Sequence of chain 3.K:
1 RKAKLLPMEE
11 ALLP

Binding-site contacts:
Ligand atom O contacts residue LEU159 of chain 3.E at 1.4 Å.
Ligand atom C contacts residue THR1063 of chain 3.B at 1.4 Å.
Ligand atom CA contacts residue LEU93 of chain 3.E at 0.2 Å (hydrophobic).
Ligand atom OD1 contacts residue LEU159 of chain 3.E at 1.1 Å.
Ligand atom CB contacts residue ILE113 of chain 3.E at 1.4 Å (hydrophobic).
Ligand atom O contacts residue SER86 of chain 3.E at 1.1 Å (h-bond).
Ligand atom OD1 contacts residue THR160 of chain 3.E at 1.4 Å (h-bond).
Ligand atom CD contacts residue LYS73 of chain 3.E at 1.1 Å.
Ligand atom CE1 contacts residue SER90 of chain 3.E at 1.0 Å.
Ligand atom CZ contacts residue ILE104 of chain 3.E at 1.3 Å (hydrophobic).
Ligand atom CB contacts residue TRP84 of chain 3.E at 0.6 Å (hydrophobic).
Ligand atom ND2 contacts residue LEU159 of chain 3.E at 1.3 Å.
Ligand atom C contacts residue LEU91 of chain 3.E at 1.1 Å (hydrophobic).
Ligand atom C contacts residue LYS73 of chain 3.E at 0.9 Å.
Ligand atom N contacts residue LEU91 of chain 3.E at 1.4 Å.
Ligand atom CG contacts residue LEU159 of chain 3.E at 0.2 Å (hydrophobic).
Ligand atom C contacts residue LEU93 of chain 3.E at 1.4 Å (hydrophobic).
Ligand atom CZ contacts residue SER90 of chain 3.E at 0.9 Å.
Ligand atom O contacts residue ILE87 of chain 3.E at 1.4 Å (h-bond).
Ligand atom NE contacts residue ILE104 of chain 3.E at 1.1 Å.
Ligand atom CD2 contacts residue SER90 of chain 3.E at 0.8 Å.
Ligand atom N contacts residue SER90 of chain 3.E at 1.2 Å (h-bond).
Ligand atom CG contacts residue THR160 of chain 3.E at 1.1 Å.
Ligand atom CB contacts residue THR1061 of chain 3.B at 1.0 Å.
Ligand atom CA contacts residue LEU159 of chain 3.E at 0.6 Å (hydrophobic).
Ligand atom C contacts residue LEU159 of chain 3.E at 1.3 Å (hydrophobic).
Ligand atom CA contacts residue LEU91 of chain 3.E at 0.9 Å (hydrophobic).
Ligand atom CG contacts residue SER90 of chain 3.E at 1.1 Å.
Ligand atom CD2 contacts residue PHE92 of chain 3.E at 0.7 Å (hydrophobic).
Ligand atom CE2 contacts residue SER90 of chain 3.E at 1.4 Å.
Ligand atom OD1 contacts residue ILE113 of chain 3.E at 1.4 Å.
Ligand atom N contacts residue PRO99 of chain 3.E at 1.3 Å.
Ligand atom OG1 contacts residue TRP84 of chain 3.E at 1.1 Å.
Ligand atom CE contacts residue LYS4 of chain 3.K at 1.3 Å.
Ligand atom N contacts residue LYS73 of chain 3.E at 1.0 Å.
Ligand atom CG contacts residue PHE71 of chain 3.E at 1.1 Å (hydrophobic).
Ligand atom O contacts residue LEU161 of chain 3.E at 0.5 Å.
Ligand atom N contacts residue LEU93 of chain 3.E at 1.4 Å.
Ligand atom O contacts residue LYS73 of chain 3.E at 1.4 Å.
Ligand atom CG contacts residue THR1061 of chain 3.B at 1.1 Å.

A small-molecule ligand and the protein it binds are described below.
Small molecule (SMILES): CC[C@H](C)[C@H](NC(=O)[C@@H](NC(=O)[C@H](CC(C)C)NC(=O)[C@H](CCCCN)NC(=O)[C@H](CCCCN)NC(=O)[C@@H](N)CC1=NC=NC1)C(C)C)C(=O)N[C@@H](CC(N)=O)C(=O)N[C@@H](CCCCN)C(=O)N[C@@H](CC(=O)O)C(=O)N[C@@H](CCSC)C(=O)N[C@@H](CCCN=C(N)N)C(=O)N[C@H](C(=O)N[C@@H](CC(=O)O)C(=O)N[C@@H](CC(C)C)C(=O)N[C@@H](Cc1ccccc1)C(=O)N[C@@H](CO)C(=O)N1CCC[C@H]1C(=O)N1CCC[C@H]1C(=O)N[C@H](C=O)CC(N)=O)[C@@H](C)O

Sequence of chain 3.B:
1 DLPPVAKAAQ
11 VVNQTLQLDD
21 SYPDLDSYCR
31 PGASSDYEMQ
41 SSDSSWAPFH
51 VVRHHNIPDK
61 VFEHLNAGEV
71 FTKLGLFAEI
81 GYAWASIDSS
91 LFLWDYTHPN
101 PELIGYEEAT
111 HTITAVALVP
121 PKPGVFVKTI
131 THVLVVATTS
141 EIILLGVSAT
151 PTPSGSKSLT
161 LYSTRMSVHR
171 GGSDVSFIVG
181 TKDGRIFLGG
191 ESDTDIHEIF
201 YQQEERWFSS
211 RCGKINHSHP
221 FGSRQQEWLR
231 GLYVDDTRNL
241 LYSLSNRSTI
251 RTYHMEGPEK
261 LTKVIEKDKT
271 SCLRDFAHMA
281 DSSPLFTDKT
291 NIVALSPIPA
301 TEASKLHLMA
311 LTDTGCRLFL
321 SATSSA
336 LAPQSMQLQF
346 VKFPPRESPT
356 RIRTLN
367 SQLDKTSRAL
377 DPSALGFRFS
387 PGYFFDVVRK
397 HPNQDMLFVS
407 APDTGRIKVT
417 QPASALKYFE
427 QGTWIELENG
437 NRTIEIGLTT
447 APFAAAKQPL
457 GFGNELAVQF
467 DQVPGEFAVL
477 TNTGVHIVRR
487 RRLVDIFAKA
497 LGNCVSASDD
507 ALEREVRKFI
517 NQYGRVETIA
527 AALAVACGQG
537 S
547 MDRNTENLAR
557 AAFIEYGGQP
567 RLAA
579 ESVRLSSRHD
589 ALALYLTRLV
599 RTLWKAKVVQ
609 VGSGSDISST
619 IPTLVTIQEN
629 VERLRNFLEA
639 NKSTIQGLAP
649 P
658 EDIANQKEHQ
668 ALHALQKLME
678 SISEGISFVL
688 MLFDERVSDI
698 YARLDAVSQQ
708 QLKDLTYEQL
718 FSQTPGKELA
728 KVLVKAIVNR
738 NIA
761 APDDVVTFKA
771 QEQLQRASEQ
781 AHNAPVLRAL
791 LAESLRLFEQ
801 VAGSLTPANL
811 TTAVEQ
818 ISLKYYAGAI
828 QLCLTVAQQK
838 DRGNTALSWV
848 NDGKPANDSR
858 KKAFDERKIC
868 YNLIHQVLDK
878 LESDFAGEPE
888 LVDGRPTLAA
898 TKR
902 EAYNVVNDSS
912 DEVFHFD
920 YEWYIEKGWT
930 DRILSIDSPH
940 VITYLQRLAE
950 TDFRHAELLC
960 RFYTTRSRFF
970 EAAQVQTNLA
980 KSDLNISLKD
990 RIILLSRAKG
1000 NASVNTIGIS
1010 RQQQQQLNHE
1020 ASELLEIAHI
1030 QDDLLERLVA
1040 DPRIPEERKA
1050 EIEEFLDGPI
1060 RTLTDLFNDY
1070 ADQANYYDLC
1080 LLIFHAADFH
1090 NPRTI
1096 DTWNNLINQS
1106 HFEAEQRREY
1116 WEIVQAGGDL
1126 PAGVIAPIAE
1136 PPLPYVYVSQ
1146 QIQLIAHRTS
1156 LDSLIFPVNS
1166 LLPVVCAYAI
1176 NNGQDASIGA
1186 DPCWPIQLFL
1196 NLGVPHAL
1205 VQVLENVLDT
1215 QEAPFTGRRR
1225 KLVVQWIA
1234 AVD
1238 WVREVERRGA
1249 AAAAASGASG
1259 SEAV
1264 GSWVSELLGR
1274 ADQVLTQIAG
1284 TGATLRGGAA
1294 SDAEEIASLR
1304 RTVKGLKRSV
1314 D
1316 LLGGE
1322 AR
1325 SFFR

Sequence of chain 3.E:
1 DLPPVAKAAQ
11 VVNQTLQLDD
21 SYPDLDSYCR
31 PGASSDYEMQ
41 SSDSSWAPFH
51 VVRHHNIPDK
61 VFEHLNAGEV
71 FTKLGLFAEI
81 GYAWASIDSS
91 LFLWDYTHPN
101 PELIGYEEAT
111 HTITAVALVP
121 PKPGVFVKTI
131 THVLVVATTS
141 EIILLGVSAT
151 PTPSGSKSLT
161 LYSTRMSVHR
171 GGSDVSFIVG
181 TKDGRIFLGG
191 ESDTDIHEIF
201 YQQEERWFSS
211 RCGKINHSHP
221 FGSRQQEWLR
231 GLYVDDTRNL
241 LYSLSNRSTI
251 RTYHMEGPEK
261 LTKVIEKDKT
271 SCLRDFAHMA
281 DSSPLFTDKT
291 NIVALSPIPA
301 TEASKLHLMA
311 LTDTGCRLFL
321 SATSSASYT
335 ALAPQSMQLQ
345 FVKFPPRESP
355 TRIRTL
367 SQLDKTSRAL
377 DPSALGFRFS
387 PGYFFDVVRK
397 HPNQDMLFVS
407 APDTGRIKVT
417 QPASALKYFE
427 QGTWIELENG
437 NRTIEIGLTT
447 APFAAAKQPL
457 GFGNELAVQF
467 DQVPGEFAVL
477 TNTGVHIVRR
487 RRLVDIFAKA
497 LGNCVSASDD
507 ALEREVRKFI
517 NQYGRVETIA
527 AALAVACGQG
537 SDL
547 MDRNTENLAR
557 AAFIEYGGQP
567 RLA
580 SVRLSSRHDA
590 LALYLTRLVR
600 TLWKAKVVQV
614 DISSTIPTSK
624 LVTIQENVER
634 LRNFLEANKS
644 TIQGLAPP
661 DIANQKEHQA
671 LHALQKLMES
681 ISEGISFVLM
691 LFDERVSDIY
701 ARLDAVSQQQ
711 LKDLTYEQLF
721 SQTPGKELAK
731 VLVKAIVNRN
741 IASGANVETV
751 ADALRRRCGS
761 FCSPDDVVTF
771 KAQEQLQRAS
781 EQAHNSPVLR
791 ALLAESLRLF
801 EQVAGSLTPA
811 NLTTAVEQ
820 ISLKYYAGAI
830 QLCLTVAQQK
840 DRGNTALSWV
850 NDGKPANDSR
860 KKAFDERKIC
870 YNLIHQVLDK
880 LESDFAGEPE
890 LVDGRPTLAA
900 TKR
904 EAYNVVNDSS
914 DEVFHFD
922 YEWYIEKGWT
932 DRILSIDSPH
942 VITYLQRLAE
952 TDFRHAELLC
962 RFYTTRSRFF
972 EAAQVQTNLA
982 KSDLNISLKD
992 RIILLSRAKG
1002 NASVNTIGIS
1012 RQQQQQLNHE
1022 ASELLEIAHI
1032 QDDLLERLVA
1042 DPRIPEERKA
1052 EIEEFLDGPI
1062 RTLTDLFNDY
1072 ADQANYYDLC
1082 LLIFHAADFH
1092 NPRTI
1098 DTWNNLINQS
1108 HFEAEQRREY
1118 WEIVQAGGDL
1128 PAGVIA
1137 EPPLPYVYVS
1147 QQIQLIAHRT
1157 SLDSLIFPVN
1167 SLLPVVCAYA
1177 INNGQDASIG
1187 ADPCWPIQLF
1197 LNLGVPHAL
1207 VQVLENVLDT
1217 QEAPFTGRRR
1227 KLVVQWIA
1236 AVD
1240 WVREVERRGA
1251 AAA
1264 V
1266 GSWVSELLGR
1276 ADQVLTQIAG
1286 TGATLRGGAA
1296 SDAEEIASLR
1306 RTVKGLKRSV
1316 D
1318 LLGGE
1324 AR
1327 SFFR